A protein and the small-molecule ligand that binds it are described below.
Small molecule (SMILES): NCCC[C@H](N)C(=O)O

Sequence of chain 1.C:
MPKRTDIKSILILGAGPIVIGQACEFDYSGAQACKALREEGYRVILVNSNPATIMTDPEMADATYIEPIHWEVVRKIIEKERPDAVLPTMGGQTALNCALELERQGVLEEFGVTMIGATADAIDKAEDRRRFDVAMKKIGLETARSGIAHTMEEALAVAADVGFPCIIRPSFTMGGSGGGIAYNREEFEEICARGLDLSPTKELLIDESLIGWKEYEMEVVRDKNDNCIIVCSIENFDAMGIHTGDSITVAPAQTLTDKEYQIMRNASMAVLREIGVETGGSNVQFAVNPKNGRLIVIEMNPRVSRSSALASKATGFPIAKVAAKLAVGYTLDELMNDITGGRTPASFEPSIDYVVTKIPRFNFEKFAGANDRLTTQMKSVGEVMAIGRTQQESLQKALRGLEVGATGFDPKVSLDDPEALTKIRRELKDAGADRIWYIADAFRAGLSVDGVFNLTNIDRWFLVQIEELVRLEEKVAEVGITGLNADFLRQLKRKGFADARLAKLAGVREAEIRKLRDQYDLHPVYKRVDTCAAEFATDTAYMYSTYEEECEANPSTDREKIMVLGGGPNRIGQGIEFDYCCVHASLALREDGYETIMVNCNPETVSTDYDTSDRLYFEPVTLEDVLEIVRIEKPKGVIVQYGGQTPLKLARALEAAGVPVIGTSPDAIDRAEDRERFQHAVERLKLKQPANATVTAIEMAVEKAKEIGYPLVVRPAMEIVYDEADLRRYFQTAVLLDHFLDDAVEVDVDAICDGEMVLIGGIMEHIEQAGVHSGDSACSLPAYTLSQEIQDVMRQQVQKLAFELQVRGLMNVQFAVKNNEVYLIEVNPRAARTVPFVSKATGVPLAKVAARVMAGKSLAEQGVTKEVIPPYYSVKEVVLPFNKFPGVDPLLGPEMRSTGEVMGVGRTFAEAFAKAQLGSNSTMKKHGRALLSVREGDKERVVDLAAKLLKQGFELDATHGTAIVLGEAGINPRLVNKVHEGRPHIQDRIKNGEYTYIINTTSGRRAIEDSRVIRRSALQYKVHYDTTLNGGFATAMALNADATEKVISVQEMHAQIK

Binding-site contacts:
Ligand atom NE contacts residue ALA793 of chain 1.C at 3.9 Å.
Ligand atom C contacts residue LEU907 of chain 1.C at 3.8 Å (hydrophobic).
Ligand atom C contacts residue THR1042 of chain 1.C at 3.3 Å.
Ligand atom CB contacts residue GLU783 of chain 1.C at 4.0 Å.
Ligand atom C contacts residue ASP1041 of chain 1.C at 4.0 Å.
Ligand atom CD contacts residue VAL893 of chain 1.C at 4.0 Å (hydrophobic).
Ligand atom CG contacts residue LEU895 of chain 1.C at 3.7 Å (hydrophobic).
Ligand atom CD contacts residue GLU892 of chain 1.C at 3.6 Å.
Ligand atom CG contacts residue LEU907 of chain 1.C at 4.0 Å (hydrophobic).
Ligand atom CD contacts residue ASP791 of chain 1.C at 3.1 Å.
Ligand atom OXT contacts residue THR1042 of chain 1.C at 2.6 Å (h-bond).
Ligand atom C contacts residue TYR1040 of chain 1.C at 3.7 Å (hydrophobic).
Ligand atom O contacts residue ASP1041 of chain 1.C at 3.2 Å.
Ligand atom CD contacts residue GLU783 of chain 1.C at 3.6 Å.
Ligand atom CA contacts residue LEU907 of chain 1.C at 4.5 Å (hydrophobic).
Ligand atom N contacts residue ASP1041 of chain 1.C at 3.6 Å (salt-bridge).
Ligand atom NE contacts residue SER792 of chain 1.C at 4.2 Å.
Ligand atom O contacts residue TYR1040 of chain 1.C at 3.7 Å.
Ligand atom CG contacts residue GLU783 of chain 1.C at 4.4 Å.
Ligand atom OXT contacts residue PRO905 of chain 1.C at 4.5 Å.
Ligand atom NE contacts residue VAL893 of chain 1.C at 3.6 Å.
Ligand atom NE contacts residue ASP791 of chain 1.C at 3.0 Å (salt-bridge).
Ligand atom NE contacts residue GLU892 of chain 1.C at 2.3 Å (salt-bridge).
Ligand atom CG contacts residue GLU892 of chain 1.C at 4.0 Å.
Ligand atom CA contacts residue TYR1040 of chain 1.C at 3.7 Å (hydrophobic).
Ligand atom CD contacts residue LEU895 of chain 1.C at 4.1 Å (hydrophobic).
Ligand atom OXT contacts residue LEU907 of chain 1.C at 3.6 Å.
Ligand atom O contacts residue LEU907 of chain 1.C at 4.1 Å.
Ligand atom N contacts residue HIS1039 of chain 1.C at 4.2 Å.
Ligand atom O contacts residue THR1042 of chain 1.C at 2.6 Å (h-bond).
Ligand atom CB contacts residue LEU907 of chain 1.C at 4.1 Å (hydrophobic).
Ligand atom OXT contacts residue TYR1040 of chain 1.C at 3.9 Å.
Ligand atom NE contacts residue GLU783 of chain 1.C at 3.4 Å (salt-bridge).
Ligand atom N contacts residue TYR1040 of chain 1.C at 2.6 Å (h-bond).
Ligand atom O contacts residue THR1043 of chain 1.C at 4.2 Å.
Ligand atom CD contacts residue LEU907 of chain 1.C at 3.4 Å (hydrophobic).